Binding-site contacts:
Ligand atom NE contacts residue HEM1 of chain 1.K at 3.7 Å.
Ligand atom CZ contacts residue HEM1 of chain 1.K at 3.8 Å.
Ligand atom O contacts residue GLN182 of chain 1.B at 2.8 Å.
Ligand atom N1 contacts residue GLY290 of chain 1.B at 3.4 Å (h-bond).
Ligand atom O contacts residue ARG185 of chain 1.B at 3.1 Å (salt-bridge).
Ligand atom O3 contacts residue PRO269 of chain 1.B at 3.5 Å.
Ligand atom N contacts residue HEM1 of chain 1.K at 3.1 Å (h-bond).
Ligand atom O3 contacts residue HEM1 of chain 1.K at 3.4 Å.
Ligand atom CD contacts residue HEM1 of chain 1.K at 3.6 Å.
Ligand atom CG contacts residue GLU296 of chain 1.B at 3.6 Å.
Ligand atom CB' contacts residue MTL1 of chain 1.I at 3.8 Å.
Ligand atom NH2 contacts residue TRP291 of chain 1.B at 3.1 Å (h-bond).
Ligand atom CB contacts residue VAL271 of chain 1.B at 3.5 Å (hydrophobic).
Ligand atom NH1 contacts residue HEM1 of chain 1.K at 3.7 Å.
Ligand atom O2 contacts residue SER289 of chain 1.B at 3.4 Å.
Ligand atom CD contacts residue GLU296 of chain 1.B at 3.8 Å.
Ligand atom N2 contacts residue VAL271 of chain 1.B at 3.8 Å.
Ligand atom NH2 contacts residue GLU296 of chain 1.B at 3.0 Å (salt-bridge).
Ligand atom O3 contacts residue TRP291 of chain 1.B at 2.9 Å (h-bond).
Ligand atom CZ contacts residue GLU296 of chain 1.B at 3.7 Å.
Ligand atom CD' contacts residue TYR410 of chain 1.B at 3.5 Å (hydrophobic).
Ligand atom O3 contacts residue GLY290 of chain 1.B at 3.1 Å (h-bond).
Ligand atom CG contacts residue HEM1 of chain 1.K at 3.7 Å.
Ligand atom N2 contacts residue ARG185 of chain 1.B at 3.1 Å (salt-bridge).
Ligand atom NH2 contacts residue HEM1 of chain 1.K at 3.6 Å.
Ligand atom CB contacts residue HEM1 of chain 1.K at 3.5 Å.
Ligand atom O2 contacts residue GLY290 of chain 1.B at 2.9 Å (h-bond).
Ligand atom CA' contacts residue HEM1 of chain 1.K at 3.7 Å.
Ligand atom C contacts residue ARG185 of chain 1.B at 3.3 Å.
Ligand atom C' contacts residue HEM1 of chain 1.K at 3.6 Å.
Ligand atom O' contacts residue ARG185 of chain 1.B at 3.3 Å (salt-bridge).
Ligand atom NZ' contacts residue MTL1 of chain 1.I at 3.7 Å.
Ligand atom CD' contacts residue MTL1 of chain 1.I at 3.6 Å.
Ligand atom N1 contacts residue HEM1 of chain 1.K at 3.6 Å.
Ligand atom C contacts residue GLN182 of chain 1.B at 3.8 Å.
Ligand atom CB' contacts residue HEM1 of chain 1.K at 3.8 Å.
Ligand atom NE contacts residue GLU296 of chain 1.B at 2.9 Å (salt-bridge).
Ligand atom CA contacts residue HEM1 of chain 1.K at 3.3 Å.
Ligand atom O2 contacts residue PRO269 of chain 1.B at 3.5 Å (h-bond).
Ligand atom O2 contacts residue HEM1 of chain 1.K at 3.6 Å.

This small molecule binds to this protein.
Small molecule (SMILES): N=C(NCCC[C@@H](NC(=O)[C@H](N)CCCCN)C(N)=O)NN(O)O

Sequence of chain 1.B:
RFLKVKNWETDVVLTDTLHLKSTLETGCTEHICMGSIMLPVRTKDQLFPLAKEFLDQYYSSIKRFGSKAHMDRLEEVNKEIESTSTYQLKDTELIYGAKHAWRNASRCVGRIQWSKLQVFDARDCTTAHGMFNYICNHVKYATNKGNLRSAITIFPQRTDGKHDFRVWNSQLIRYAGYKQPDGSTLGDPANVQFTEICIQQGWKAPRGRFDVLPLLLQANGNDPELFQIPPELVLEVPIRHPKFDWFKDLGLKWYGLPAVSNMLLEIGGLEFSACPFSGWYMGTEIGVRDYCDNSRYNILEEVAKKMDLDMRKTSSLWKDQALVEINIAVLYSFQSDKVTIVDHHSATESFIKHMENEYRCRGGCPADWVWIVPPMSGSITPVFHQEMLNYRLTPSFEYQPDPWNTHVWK